Sequence of chain 1.A:
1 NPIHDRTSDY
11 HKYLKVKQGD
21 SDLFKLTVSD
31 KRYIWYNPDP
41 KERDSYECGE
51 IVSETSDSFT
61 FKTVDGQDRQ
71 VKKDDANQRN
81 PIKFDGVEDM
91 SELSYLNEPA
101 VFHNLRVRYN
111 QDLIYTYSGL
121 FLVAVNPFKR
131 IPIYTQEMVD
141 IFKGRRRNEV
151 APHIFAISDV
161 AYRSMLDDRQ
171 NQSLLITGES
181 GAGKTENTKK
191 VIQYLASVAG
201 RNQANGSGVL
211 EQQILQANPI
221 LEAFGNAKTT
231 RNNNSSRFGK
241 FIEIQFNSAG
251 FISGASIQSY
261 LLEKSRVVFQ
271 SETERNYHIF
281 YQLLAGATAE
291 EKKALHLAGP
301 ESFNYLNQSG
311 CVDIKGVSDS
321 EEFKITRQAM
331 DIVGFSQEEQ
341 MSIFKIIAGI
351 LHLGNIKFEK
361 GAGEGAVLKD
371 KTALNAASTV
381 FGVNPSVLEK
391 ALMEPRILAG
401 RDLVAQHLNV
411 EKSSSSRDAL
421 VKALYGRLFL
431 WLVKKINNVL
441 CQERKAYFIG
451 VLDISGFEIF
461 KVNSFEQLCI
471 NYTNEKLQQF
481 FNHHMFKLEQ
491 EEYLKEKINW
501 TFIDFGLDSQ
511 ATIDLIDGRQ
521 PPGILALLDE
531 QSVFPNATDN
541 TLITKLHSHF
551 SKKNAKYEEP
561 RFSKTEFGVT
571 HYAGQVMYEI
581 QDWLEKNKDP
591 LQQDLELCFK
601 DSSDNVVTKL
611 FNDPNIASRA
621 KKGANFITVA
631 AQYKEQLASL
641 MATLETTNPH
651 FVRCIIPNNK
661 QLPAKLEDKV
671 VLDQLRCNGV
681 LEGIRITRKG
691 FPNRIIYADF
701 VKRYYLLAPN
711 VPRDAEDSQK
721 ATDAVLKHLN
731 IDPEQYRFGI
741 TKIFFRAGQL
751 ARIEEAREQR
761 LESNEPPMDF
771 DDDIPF

This protein binds this small molecule.
Small molecule (SMILES): Nc1ncnc2c1ncn2[C@@H]1O[C@H](CO[P](=O)(O)O[P](=O)(O)O[V](=O)(O)O)[C@@H](O)[C@H]1O

Binding-site contacts:
Ligand atom O4' contacts residue PHE128 of chain 1.A at 3.6 Å.
Ligand atom O3B contacts residue ASN232 of chain 1.A at 3.3 Å (h-bond).
Ligand atom O1A contacts residue LYS184 of chain 1.A at 3.6 Å (salt-bridge).
Ligand atom O2G contacts residue GLY456 of chain 1.A at 2.7 Å (h-bond).
Ligand atom PB contacts residue LYS184 of chain 1.A at 3.5 Å.
Ligand atom O1G contacts residue GLY181 of chain 1.A at 3.6 Å (h-bond).
Ligand atom O1B contacts residue GLY183 of chain 1.A at 3.0 Å (h-bond).
Ligand atom O1B contacts residue ALA182 of chain 1.A at 3.4 Å (h-bond).
Ligand atom C8 contacts residue ASN126 of chain 1.A at 3.0 Å.
Ligand atom C5' contacts residue ASN232 of chain 1.A at 3.1 Å.
Ligand atom C4 contacts residue ASN126 of chain 1.A at 3.6 Å.
Ligand atom O1A contacts residue GLU186 of chain 1.A at 2.8 Å (salt-bridge).
Ligand atom O3B contacts residue MG1 of chain 1.C at 2.6 Å.
Ligand atom O2B contacts residue MG1 of chain 1.C at 2.5 Å.
Ligand atom O2A contacts residue ASN234 of chain 1.A at 3.4 Å (h-bond).
Ligand atom VG contacts residue MG1 of chain 1.C at 3.2 Å.
Ligand atom N9 contacts residue ASN126 of chain 1.A at 3.1 Å (h-bond).
Ligand atom C1' contacts residue ASN126 of chain 1.A at 3.5 Å.
Ligand atom O1B contacts residue LYS184 of chain 1.A at 2.6 Å (salt-bridge).
Ligand atom O2G contacts residue SER180 of chain 1.A at 3.2 Å.
Ligand atom N6 contacts residue TYR134 of chain 1.A at 3.0 Å (h-bond).
Ligand atom O3A contacts residue GLY181 of chain 1.A at 3.6 Å.
Ligand atom O3G contacts residue SER236 of chain 1.A at 2.8 Å (h-bond).
Ligand atom O2B contacts residue THR185 of chain 1.A at 2.5 Å (h-bond).
Ligand atom O3A contacts residue GLY183 of chain 1.A at 3.3 Å (h-bond).
Ligand atom O4' contacts residue ASN126 of chain 1.A at 2.9 Å (h-bond).
Ligand atom O3G contacts residue MG1 of chain 1.C at 2.4 Å.
Ligand atom O3A contacts residue ASN232 of chain 1.A at 3.4 Å (h-bond).
Ligand atom O1G contacts residue SER180 of chain 1.A at 2.5 Å (h-bond).
Ligand atom O1G contacts residue ASN232 of chain 1.A at 3.1 Å (h-bond).
Ligand atom O1G contacts residue SER235 of chain 1.A at 2.9 Å (h-bond).
Ligand atom N7 contacts residue ASN126 of chain 1.A at 3.5 Å (h-bond).
Ligand atom O1A contacts residue THR185 of chain 1.A at 3.2 Å (h-bond).
Ligand atom O2G contacts residue LYS184 of chain 1.A at 3.0 Å (salt-bridge).
Ligand atom C2 contacts residue LYS129 of chain 1.A at 3.1 Å.
Ligand atom O2B contacts residue LYS184 of chain 1.A at 3.3 Å (salt-bridge).
Ligand atom O2A contacts residue ASN232 of chain 1.A at 3.1 Å (h-bond).
Ligand atom O1A contacts residue GLY183 of chain 1.A at 3.2 Å.
Ligand atom O3B contacts residue GLY181 of chain 1.A at 3.6 Å (h-bond).
Ligand atom PB contacts residue MG1 of chain 1.C at 3.2 Å.